Sequence of chain 1.A:
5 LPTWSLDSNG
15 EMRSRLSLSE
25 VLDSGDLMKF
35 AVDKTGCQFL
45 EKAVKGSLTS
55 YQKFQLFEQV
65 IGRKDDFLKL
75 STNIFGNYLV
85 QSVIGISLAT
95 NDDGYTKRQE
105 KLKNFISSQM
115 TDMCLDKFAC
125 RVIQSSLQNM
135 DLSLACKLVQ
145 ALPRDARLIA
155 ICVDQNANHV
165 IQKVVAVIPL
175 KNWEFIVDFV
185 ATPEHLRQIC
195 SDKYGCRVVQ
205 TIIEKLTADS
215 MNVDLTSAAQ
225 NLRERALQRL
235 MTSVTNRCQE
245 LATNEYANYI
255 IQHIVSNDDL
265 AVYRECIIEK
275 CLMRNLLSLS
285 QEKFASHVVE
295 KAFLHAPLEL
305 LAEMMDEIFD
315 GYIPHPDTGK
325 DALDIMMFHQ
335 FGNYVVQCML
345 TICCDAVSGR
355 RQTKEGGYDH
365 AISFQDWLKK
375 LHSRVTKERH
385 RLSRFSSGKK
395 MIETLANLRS

Binding-site contacts:
Ligand atom C6 contacts residue TYR82 of chain 1.A at 3.3 Å (hydrophobic).
Ligand atom O4 contacts residue GLN256 of chain 1.A at 2.7 Å (h-bond).
Ligand atom N1 contacts residue GLU294 of chain 1.A at 2.6 Å (salt-bridge).
Ligand atom N1 contacts residue GLN128 of chain 1.A at 2.9 Å (h-bond).
Ligand atom N1 contacts residue TYR338 of chain 1.A at 3.1 Å (h-bond).
Ligand atom N3 contacts residue TYR338 of chain 1.A at 3.1 Å (h-bond).
Ligand atom O2 contacts residue ASN337 of chain 1.A at 2.9 Å (h-bond).
Ligand atom N3 contacts residue ASN337 of chain 1.A at 2.9 Å (h-bond).
Ligand atom N2 contacts residue CYS200 of chain 1.A at 3.3 Å (h-bond).
Ligand atom O4 contacts residue GLN85 of chain 1.A at 3.0 Å (h-bond).
Ligand atom N6 contacts residue GLN128 of chain 1.A at 3.0 Å (h-bond).
Ligand atom O2 contacts residue ARG201 of chain 1.A at 2.9 Å (salt-bridge).
Ligand atom O2 contacts residue ASN81 of chain 1.A at 3.0 Å (h-bond).
Ligand atom N3 contacts residue TYR253 of chain 1.A at 3.1 Å (h-bond).
Ligand atom N3 contacts residue ASN81 of chain 1.A at 2.8 Å (h-bond).
Ligand atom O2 contacts residue PHE122 of chain 1.A at 3.2 Å.
Ligand atom C4 contacts residue HIS163 of chain 1.A at 3.2 Å.
Ligand atom C2 contacts residue TYR338 of chain 1.A at 3.0 Å (hydrophobic).
Ligand atom N3 contacts residue ASN252 of chain 1.A at 2.9 Å (h-bond).
Ligand atom N3 contacts residue HIS163 of chain 1.A at 3.3 Å.
Ligand atom C4 contacts residue TYR253 of chain 1.A at 3.3 Å (hydrophobic).
Ligand atom O2 contacts residue ASN252 of chain 1.A at 2.9 Å (h-bond).
Ligand atom N3 contacts residue ARG201 of chain 1.A at 3.0 Å (salt-bridge).
Ligand atom O2' contacts residue TYR250 of chain 1.A at 3.2 Å.
Ligand atom O4 contacts residue LYS394 of chain 1.A at 3.1 Å (salt-bridge).
Ligand atom N1 contacts residue TYR82 of chain 1.A at 3.2 Å (h-bond).
Ligand atom O4 contacts residue GLN341 of chain 1.A at 2.8 Å (h-bond).
Ligand atom C2 contacts residue GLU294 of chain 1.A at 3.1 Å.
Ligand atom N2 contacts residue SER290 of chain 1.A at 2.9 Å (h-bond).
Ligand atom O2' contacts residue LYS38 of chain 1.A at 2.7 Å (salt-bridge).
Ligand atom C8 contacts residue TYR253 of chain 1.A at 3.1 Å (hydrophobic).
Ligand atom C2 contacts residue HIS291 of chain 1.A at 3.2 Å.
Ligand atom N1 contacts residue TYR253 of chain 1.A at 3.1 Å (h-bond).
Ligand atom O2' contacts residue LYS287 of chain 1.A at 2.9 Å (salt-bridge).
Ligand atom O2' contacts residue PHE79 of chain 1.A at 3.2 Å.
Ligand atom N7 contacts residue TYR253 of chain 1.A at 3.2 Å (h-bond).
Ligand atom N7 contacts residue TYR82 of chain 1.A at 3.2 Å (h-bond).
Ligand atom N2 contacts residue GLU294 of chain 1.A at 2.7 Å (salt-bridge).
Ligand atom C6 contacts residue TYR253 of chain 1.A at 3.3 Å (hydrophobic).
Ligand atom C2 contacts residue TYR253 of chain 1.A at 3.0 Å (hydrophobic).

The small molecule below binds the protein below.
Small molecule (SMILES): Nc1ccn([C@@H]2O[C@H](CO[P](=O)(O)O[C@H]3[C@@H](O)[C@H](n4cnc5c(=O)nc(N)[nH]c54)O[C@@H]3CO[P](=O)(O)O[C@H]3[C@@H](O)[C@H](n4ccc(=O)[nH]c4=O)O[C@@H]3CO[P](=O)(O)O[C@H]3[C@@H](O)[C@H](n4cnc5c(=O)nc(N)[nH]c54)O[C@@H]3CO[P](=O)(O)O[C@H]3[C@@H](O)[C@H](n4ccc(=O)[nH]c4=O)O[C@@H]3CO)[C@@H](O[P](=O)(O)OC[C@H]3O[C@@H](n4ccc(N)nc4=O)[C@H](O)[C@@H]3O[P](=O)(O)OC[C@H]3O[C@@H](n4cnc5c(N)ncnc54)[C@H](O)[C@@H]3O[P](=O)(O)OC[C@H]3O[C@@H](n4ccc(=O)[nH]c4=O)[C@H](O)[C@@H]3O[P](=O)(O)OC[C@H]3O[C@@H](n4cnc5c(N)ncnc54)[C@H](O)[C@@H]3O)[C@H]2O)c(=O)n1